Sequence of chain 1.F:
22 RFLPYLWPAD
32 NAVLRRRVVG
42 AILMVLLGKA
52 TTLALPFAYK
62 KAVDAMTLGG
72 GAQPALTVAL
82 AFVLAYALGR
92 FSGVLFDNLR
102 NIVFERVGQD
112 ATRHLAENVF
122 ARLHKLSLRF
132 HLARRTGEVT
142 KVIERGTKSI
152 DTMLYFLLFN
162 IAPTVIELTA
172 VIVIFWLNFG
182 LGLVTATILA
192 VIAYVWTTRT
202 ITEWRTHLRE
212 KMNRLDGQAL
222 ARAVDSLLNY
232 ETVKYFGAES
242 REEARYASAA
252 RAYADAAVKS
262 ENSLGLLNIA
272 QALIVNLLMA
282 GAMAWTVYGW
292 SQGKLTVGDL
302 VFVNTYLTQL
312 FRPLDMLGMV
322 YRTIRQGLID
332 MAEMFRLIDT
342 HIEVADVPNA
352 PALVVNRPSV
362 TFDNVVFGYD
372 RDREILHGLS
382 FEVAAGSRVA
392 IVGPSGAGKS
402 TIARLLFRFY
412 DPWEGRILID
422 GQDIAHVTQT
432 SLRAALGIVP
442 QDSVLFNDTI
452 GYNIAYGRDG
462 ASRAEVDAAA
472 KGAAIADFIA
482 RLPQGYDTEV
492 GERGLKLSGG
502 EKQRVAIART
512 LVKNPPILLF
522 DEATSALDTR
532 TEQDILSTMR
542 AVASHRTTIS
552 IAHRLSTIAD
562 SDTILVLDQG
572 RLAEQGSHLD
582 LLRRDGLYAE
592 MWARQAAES

Binding-site contacts:
Ligand atom O2A contacts residue THR402 of chain 1.F at 2.4 Å (h-bond).
Ligand atom C4 contacts residue LYS497 of chain 1.E at 3.2 Å.
Ligand atom N6 contacts residue TYR370 of chain 1.F at 3.4 Å.
Ligand atom O1G contacts residue GLY500 of chain 1.E at 3.0 Å (h-bond).
Ligand atom O3A contacts residue GLY399 of chain 1.F at 3.0 Å (h-bond).
Ligand atom O2A contacts residue GLY399 of chain 1.F at 3.2 Å.
Ligand atom O1G contacts residue SER499 of chain 1.E at 3.2 Å.
Ligand atom C4 contacts residue TYR370 of chain 1.F at 3.3 Å (hydrophobic).
Ligand atom O3' contacts residue PHE479 of chain 1.E at 3.4 Å.
Ligand atom O2B contacts residue LYS400 of chain 1.F at 2.9 Å.
Ligand atom O3G contacts residue GLY501 of chain 1.E at 3.4 Å (h-bond).
Ligand atom O3' contacts residue ARG374 of chain 1.F at 2.5 Å (salt-bridge).
Ligand atom PG contacts residue MG1 of chain 1.R at 3.2 Å.
Ligand atom N7 contacts residue LYS497 of chain 1.E at 3.3 Å (salt-bridge).
Ligand atom O2G contacts residue MG1 of chain 1.R at 2.9 Å.
Ligand atom O1B contacts residue SER401 of chain 1.F at 3.2 Å (h-bond).
Ligand atom O3A contacts residue LYS400 of chain 1.F at 3.2 Å (salt-bridge).
Ligand atom O2B contacts residue ALA398 of chain 1.F at 3.3 Å (h-bond).
Ligand atom C6 contacts residue TYR370 of chain 1.F at 3.3 Å (hydrophobic).
Ligand atom O2B contacts residue GLY399 of chain 1.F at 3.1 Å (h-bond).
Ligand atom C3' contacts residue GLU502 of chain 1.E at 3.0 Å.
Ligand atom O3G contacts residue SER396 of chain 1.F at 2.7 Å (h-bond).
Ligand atom N7 contacts residue TYR370 of chain 1.F at 3.3 Å.
Ligand atom C2' contacts residue GLU502 of chain 1.E at 3.3 Å.
Ligand atom N9 contacts residue LYS497 of chain 1.E at 3.3 Å (salt-bridge).
Ligand atom O2A contacts residue LYS400 of chain 1.F at 3.2 Å (salt-bridge).
Ligand atom O1G contacts residue GLN442 of chain 1.F at 3.1 Å (h-bond).
Ligand atom O2' contacts residue GLU502 of chain 1.E at 3.1 Å (salt-bridge).
Ligand atom O1B contacts residue MG1 of chain 1.R at 2.3 Å.
Ligand atom C5 contacts residue LYS497 of chain 1.E at 3.1 Å.
Ligand atom O2G contacts residue GLN442 of chain 1.F at 3.4 Å (h-bond).
Ligand atom O1G contacts residue MG1 of chain 1.R at 2.6 Å.
Ligand atom O2A contacts residue SER401 of chain 1.F at 2.7 Å (h-bond).
Ligand atom O1A contacts residue SER401 of chain 1.F at 3.3 Å.
Ligand atom O3' contacts residue GLU502 of chain 1.E at 3.1 Å (salt-bridge).
Ligand atom O1A contacts residue MG1 of chain 1.R at 3.2 Å.
Ligand atom C8 contacts residue LYS497 of chain 1.E at 3.3 Å.
Ligand atom N3B contacts residue GLY397 of chain 1.F at 2.9 Å (h-bond).
Ligand atom N1 contacts residue TYR370 of chain 1.F at 3.4 Å.
Ligand atom O3G contacts residue ALA527 of chain 1.E at 3.2 Å (h-bond).

This small molecule binds to this protein.
Small molecule (SMILES): Nc1ncnc2c1ncn2[C@@H]1O[C@H](CO[P](=O)(O)O[P](=O)(O)NP(=O)(O)O)[C@@H](O)[C@H]1O

Sequence of chain 1.E:
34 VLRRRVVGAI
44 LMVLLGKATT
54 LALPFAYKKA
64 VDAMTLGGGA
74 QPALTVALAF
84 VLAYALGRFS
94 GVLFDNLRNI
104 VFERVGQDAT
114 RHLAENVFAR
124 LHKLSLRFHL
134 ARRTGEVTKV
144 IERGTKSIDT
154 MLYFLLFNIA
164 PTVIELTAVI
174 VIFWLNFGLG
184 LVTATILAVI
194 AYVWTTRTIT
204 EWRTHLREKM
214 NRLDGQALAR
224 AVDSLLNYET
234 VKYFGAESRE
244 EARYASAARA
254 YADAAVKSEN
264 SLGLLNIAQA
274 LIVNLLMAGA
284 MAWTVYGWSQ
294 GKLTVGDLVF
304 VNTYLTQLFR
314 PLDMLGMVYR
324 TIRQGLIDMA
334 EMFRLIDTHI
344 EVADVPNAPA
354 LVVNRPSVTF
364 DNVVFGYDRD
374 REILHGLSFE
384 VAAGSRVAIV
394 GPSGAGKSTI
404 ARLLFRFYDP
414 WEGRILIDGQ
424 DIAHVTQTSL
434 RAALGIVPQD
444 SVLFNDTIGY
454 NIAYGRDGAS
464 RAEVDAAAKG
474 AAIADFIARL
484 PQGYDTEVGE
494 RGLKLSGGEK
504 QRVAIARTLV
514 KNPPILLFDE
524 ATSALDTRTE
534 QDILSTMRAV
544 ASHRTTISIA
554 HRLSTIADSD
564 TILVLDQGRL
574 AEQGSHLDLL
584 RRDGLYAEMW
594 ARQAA